Sequence of chain 1.A:
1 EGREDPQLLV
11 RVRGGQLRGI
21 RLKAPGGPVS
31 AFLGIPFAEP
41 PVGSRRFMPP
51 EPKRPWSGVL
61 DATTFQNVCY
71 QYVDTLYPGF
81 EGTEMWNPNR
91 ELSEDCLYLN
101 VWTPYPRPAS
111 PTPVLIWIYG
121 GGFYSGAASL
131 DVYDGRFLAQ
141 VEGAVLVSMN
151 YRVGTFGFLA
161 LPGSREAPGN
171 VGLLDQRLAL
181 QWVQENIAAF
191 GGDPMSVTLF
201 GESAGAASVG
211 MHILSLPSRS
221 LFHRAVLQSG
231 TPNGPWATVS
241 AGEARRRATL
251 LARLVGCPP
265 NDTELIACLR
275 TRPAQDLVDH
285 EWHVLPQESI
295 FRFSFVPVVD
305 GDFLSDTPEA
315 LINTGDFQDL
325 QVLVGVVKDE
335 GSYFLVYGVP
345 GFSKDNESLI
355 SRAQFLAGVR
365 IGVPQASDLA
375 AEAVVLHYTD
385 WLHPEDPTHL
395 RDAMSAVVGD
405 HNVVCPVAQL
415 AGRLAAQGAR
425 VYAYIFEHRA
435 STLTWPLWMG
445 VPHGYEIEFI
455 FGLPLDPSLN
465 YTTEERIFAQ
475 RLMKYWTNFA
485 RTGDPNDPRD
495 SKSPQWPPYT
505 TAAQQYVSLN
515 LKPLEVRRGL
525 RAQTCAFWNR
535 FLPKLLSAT

The protein below binds the small molecule below.
Small molecule (SMILES): [N-]=[N+]=NCCNc1c2c(nc3ccccc13)CCCC2

Binding-site contacts:
Ligand atom C35 contacts residue TYR337 of chain 1.A at 3.6 Å (hydrophobic).
Ligand atom C37 contacts residue HIS447 of chain 1.A at 3.3 Å.
Ligand atom C36 contacts residue GLY82 of chain 1.A at 3.8 Å.
Ligand atom N19 contacts residue TYR124 of chain 1.A at 3.1 Å (h-bond).
Ligand atom C34 contacts residue HIS447 of chain 1.A at 3.3 Å.
Ligand atom C41 contacts residue GLY120 of chain 1.A at 3.7 Å.
Ligand atom C30 contacts residue TRP86 of chain 1.A at 3.5 Å (hydrophobic).
Ligand atom C36 contacts residue TRP439 of chain 1.A at 3.4 Å (hydrophobic).
Ligand atom C42 contacts residue GLU202 of chain 1.A at 3.1 Å.
Ligand atom C42 contacts residue GLY121 of chain 1.A at 3.9 Å.
Ligand atom N18 contacts residue ACT1 of chain 1.F at 3.5 Å (h-bond).
Ligand atom C41 contacts residue GLY121 of chain 1.A at 3.7 Å.
Ligand atom C31 contacts residue TRP86 of chain 1.A at 3.4 Å (hydrophobic).
Ligand atom N18 contacts residue TYR124 of chain 1.A at 3.3 Å (h-bond).
Ligand atom C39 contacts residue TRP86 of chain 1.A at 3.7 Å (hydrophobic).
Ligand atom C29 contacts residue TYR337 of chain 1.A at 3.6 Å (hydrophobic).
Ligand atom C40 contacts residue GLY121 of chain 1.A at 3.7 Å.
Ligand atom C33 contacts residue TRP86 of chain 1.A at 3.5 Å (hydrophobic).
Ligand atom C33 contacts residue HIS447 of chain 1.A at 3.4 Å.
Ligand atom C34 contacts residue TYR449 of chain 1.A at 3.6 Å (hydrophobic).
Ligand atom C34 contacts residue TRP86 of chain 1.A at 3.8 Å (hydrophobic).
Ligand atom N8 contacts residue TRP86 of chain 1.A at 3.7 Å.
Ligand atom C35 contacts residue TYR449 of chain 1.A at 3.8 Å (hydrophobic).
Ligand atom C38 contacts residue HIS447 of chain 1.A at 3.5 Å.
Ligand atom N20 contacts residue PHE338 of chain 1.A at 3.5 Å.
Ligand atom C32 contacts residue TRP86 of chain 1.A at 3.4 Å (hydrophobic).
Ligand atom C38 contacts residue GLU202 of chain 1.A at 3.4 Å.
Ligand atom C35 contacts residue TRP439 of chain 1.A at 3.6 Å (hydrophobic).
Ligand atom N19 contacts residue ACT1 of chain 1.F at 3.1 Å (h-bond).
Ligand atom N20 contacts residue ACT1 of chain 1.F at 2.8 Å (h-bond).
Ligand atom C42 contacts residue ACT1 of chain 1.F at 3.6 Å.
Ligand atom C41 contacts residue TRP86 of chain 1.A at 3.8 Å (hydrophobic).
Ligand atom C32 contacts residue TYR337 of chain 1.A at 3.6 Å (hydrophobic).
Ligand atom N7 contacts residue TRP86 of chain 1.A at 3.5 Å.
Ligand atom C28 contacts residue TYR124 of chain 1.A at 3.0 Å (hydrophobic).
Ligand atom C40 contacts residue ACT1 of chain 1.F at 3.9 Å.
Ligand atom C36 contacts residue TYR337 of chain 1.A at 3.2 Å (hydrophobic).
Ligand atom N8 contacts residue HIS447 of chain 1.A at 2.9 Å (h-bond).
Ligand atom C41 contacts residue TYR133 of chain 1.A at 3.8 Å (hydrophobic).
Ligand atom N20 contacts residue PHE297 of chain 1.A at 3.5 Å.